Sequence of chain 1.C:
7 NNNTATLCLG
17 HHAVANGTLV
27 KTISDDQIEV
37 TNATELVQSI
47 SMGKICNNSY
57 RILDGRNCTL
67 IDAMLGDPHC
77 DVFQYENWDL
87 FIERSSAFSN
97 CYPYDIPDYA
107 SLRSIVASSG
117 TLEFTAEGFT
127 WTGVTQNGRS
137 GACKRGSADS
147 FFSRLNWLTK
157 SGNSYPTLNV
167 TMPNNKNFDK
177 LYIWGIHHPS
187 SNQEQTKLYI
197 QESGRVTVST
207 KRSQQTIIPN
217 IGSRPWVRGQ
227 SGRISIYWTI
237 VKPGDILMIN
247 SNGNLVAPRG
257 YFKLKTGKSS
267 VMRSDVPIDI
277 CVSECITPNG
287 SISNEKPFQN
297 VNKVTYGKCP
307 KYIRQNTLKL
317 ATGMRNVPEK

Binding-site contacts:
Ligand atom C5 contacts residue PHE94 of chain 1.C at 4.4 Å (hydrophobic).
Ligand atom C4 contacts residue ASN63 of chain 1.C at 4.2 Å.
Ligand atom C1 contacts residue ASN63 of chain 1.C at 1.4 Å.
Ligand atom C2 contacts residue ASN63 of chain 1.C at 2.5 Å.
Ligand atom N2 contacts residue ASN63 of chain 1.C at 3.0 Å (h-bond).
Ligand atom O7 contacts residue ASN63 of chain 1.C at 3.8 Å.
Ligand atom O5 contacts residue ASN63 of chain 1.C at 2.3 Å (h-bond).
Ligand atom C6 contacts residue PHE94 of chain 1.C at 4.1 Å (hydrophobic).
Ligand atom C5 contacts residue ASN63 of chain 1.C at 3.6 Å.
Ligand atom C7 contacts residue ASN63 of chain 1.C at 3.6 Å.
Ligand atom C3 contacts residue ASN63 of chain 1.C at 3.8 Å.
Ligand atom C1 contacts residue PHE94 of chain 1.C at 4.2 Å (hydrophobic).
Ligand atom O5 contacts residue PHE94 of chain 1.C at 3.4 Å.

This protein binds this small molecule.
Small molecule (SMILES): CC(=O)N[C@H]1[C@H](O[C@H]2[C@H](O)[C@@H](NC(C)=O)CO[C@@H]2CO)O[C@H](CO)[C@@H](O[C@@H]2O[C@H](CO[C@H]3O[C@H](CO)[C@@H](O)[C@H](O)[C@@H]3O)[C@@H](O)[C@H](O[C@H]3O[C@H](CO)[C@@H](O)[C@H](O)[C@@H]3O)[C@@H]2O)[C@@H]1O